Sequence of chain 3.A:
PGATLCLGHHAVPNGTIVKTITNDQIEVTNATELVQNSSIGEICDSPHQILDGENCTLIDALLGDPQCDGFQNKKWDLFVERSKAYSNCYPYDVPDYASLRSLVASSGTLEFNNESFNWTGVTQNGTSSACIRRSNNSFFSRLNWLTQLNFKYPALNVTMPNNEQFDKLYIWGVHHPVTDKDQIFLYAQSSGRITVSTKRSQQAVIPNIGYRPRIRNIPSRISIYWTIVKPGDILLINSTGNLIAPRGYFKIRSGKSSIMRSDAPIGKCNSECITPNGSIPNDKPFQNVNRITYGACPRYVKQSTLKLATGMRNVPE

The small molecule below binds the protein below.
Small molecule (SMILES): CC(=O)N[C@H]1[C@H](O[C@H]2[C@H](O)[C@@H](NC(C)=O)CO[C@@H]2CO)O[C@H](CO)[C@@H](O[C@@H]2O[C@H](CO)[C@@H](O)[C@H](O)[C@@H]2O)[C@@H]1O

Binding-site contacts:
Ligand atom O7 contacts residue ASN157 of chain 3.A at 3.7 Å.
Ligand atom C4 contacts residue ASN157 of chain 3.A at 4.2 Å.
Ligand atom C3 contacts residue TYR211 of chain 2.A at 3.9 Å (hydrophobic).
Ligand atom C8 contacts residue PRO213 of chain 2.A at 4.1 Å (hydrophobic).
Ligand atom C1 contacts residue TYR211 of chain 2.A at 4.1 Å (hydrophobic).
Ligand atom C2 contacts residue ASN157 of chain 3.A at 2.5 Å.
Ligand atom C4 contacts residue ARG214 of chain 2.A at 4.2 Å.
Ligand atom O4 contacts residue ASN217 of chain 2.A at 4.0 Å.
Ligand atom O5 contacts residue ASN157 of chain 3.A at 2.3 Å (h-bond).
Ligand atom O7 contacts residue ARG212 of chain 2.A at 4.1 Å.
Ligand atom N2 contacts residue ASN157 of chain 3.A at 2.9 Å (h-bond).
Ligand atom O7 contacts residue PRO213 of chain 2.A at 3.5 Å.
Ligand atom O6 contacts residue THR159 of chain 3.A at 3.6 Å (h-bond).
Ligand atom C3 contacts residue ARG214 of chain 2.A at 4.2 Å.
Ligand atom O4 contacts residue ARG214 of chain 2.A at 4.0 Å.
Ligand atom C6 contacts residue ASN217 of chain 2.A at 4.2 Å.
Ligand atom C6 contacts residue LEU236 of chain 3.A at 3.9 Å (hydrophobic).
Ligand atom O5 contacts residue ARG214 of chain 2.A at 3.8 Å.
Ligand atom N2 contacts residue TYR211 of chain 2.A at 3.6 Å.
Ligand atom O3 contacts residue ARG214 of chain 2.A at 3.5 Å.
Ligand atom C7 contacts residue TYR211 of chain 2.A at 4.2 Å (hydrophobic).
Ligand atom O6 contacts residue ARG214 of chain 2.A at 3.8 Å.
Ligand atom O5 contacts residue LEU236 of chain 3.A at 4.3 Å.
Ligand atom C3 contacts residue ASN157 of chain 3.A at 3.8 Å.
Ligand atom C8 contacts residue NAG2 of chain 3.G at 3.5 Å.
Ligand atom C5 contacts residue ASN217 of chain 2.A at 3.7 Å.
Ligand atom C1 contacts residue ASN157 of chain 3.A at 1.4 Å.
Ligand atom C7 contacts residue ARG214 of chain 2.A at 3.9 Å.
Ligand atom C1 contacts residue ARG214 of chain 2.A at 4.1 Å.
Ligand atom C6 contacts residue THR159 of chain 3.A at 3.6 Å.
Ligand atom C8 contacts residue TYR211 of chain 2.A at 3.5 Å (hydrophobic).
Ligand atom C7 contacts residue PRO213 of chain 2.A at 4.2 Å (hydrophobic).
Ligand atom C7 contacts residue ASN157 of chain 3.A at 3.5 Å.
Ligand atom O7 contacts residue ARG214 of chain 2.A at 2.9 Å (salt-bridge).
Ligand atom C8 contacts residue ILE234 of chain 3.A at 4.2 Å (hydrophobic).
Ligand atom C5 contacts residue LEU236 of chain 3.A at 4.1 Å (hydrophobic).
Ligand atom O3 contacts residue TYR211 of chain 2.A at 4.3 Å.
Ligand atom C8 contacts residue NAG1 of chain 3.G at 3.9 Å.
Ligand atom C5 contacts residue ASN157 of chain 3.A at 3.6 Å.
Ligand atom C2 contacts residue ARG214 of chain 2.A at 3.8 Å.

Sequence of chain 2.A:
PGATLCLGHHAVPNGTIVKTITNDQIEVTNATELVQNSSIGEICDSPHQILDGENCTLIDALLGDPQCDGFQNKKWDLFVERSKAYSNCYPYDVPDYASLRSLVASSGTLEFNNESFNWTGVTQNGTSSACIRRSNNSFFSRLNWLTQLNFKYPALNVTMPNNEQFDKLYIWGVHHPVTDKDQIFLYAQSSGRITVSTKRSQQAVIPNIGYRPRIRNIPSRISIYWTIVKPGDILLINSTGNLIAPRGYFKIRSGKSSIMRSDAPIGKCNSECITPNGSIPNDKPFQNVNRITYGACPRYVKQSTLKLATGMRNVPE